A protein and the small-molecule ligand that binds it are described below.
Small molecule (SMILES): Nc1ncnc2c1ncn2[C@H]1C[C@H](O)[C@@H](COP(=O)(O)O)O1

Sequence of chain 1.GB:
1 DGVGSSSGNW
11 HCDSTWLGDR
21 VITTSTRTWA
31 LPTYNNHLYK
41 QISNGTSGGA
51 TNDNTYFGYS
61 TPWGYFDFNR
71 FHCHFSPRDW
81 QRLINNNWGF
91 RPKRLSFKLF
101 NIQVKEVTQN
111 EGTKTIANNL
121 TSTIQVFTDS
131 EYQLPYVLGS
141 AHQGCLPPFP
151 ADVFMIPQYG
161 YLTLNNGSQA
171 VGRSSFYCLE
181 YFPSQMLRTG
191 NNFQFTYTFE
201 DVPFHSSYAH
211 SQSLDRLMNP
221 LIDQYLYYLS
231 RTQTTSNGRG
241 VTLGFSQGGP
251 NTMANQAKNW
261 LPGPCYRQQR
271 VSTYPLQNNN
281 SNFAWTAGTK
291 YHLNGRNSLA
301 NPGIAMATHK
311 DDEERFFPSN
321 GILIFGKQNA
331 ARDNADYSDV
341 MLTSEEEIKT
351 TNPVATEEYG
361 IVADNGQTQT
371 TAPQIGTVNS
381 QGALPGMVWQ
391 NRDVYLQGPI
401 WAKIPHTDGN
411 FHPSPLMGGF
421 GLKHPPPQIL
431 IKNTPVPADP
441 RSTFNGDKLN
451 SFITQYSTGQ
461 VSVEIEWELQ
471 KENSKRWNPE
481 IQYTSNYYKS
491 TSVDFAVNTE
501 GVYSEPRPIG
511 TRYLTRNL

Binding-site contacts:
Ligand atom C2 contacts residue PRO413 of chain 1.GB at 3.5 Å (hydrophobic).
Ligand atom C8 contacts residue PRO203 of chain 1.GB at 4.2 Å (hydrophobic).
Ligand atom N6 contacts residue GLY419 of chain 1.GB at 3.5 Å (h-bond).
Ligand atom C2 contacts residue VAL202 of chain 1.GB at 4.2 Å (hydrophobic).
Ligand atom N9 contacts residue HIS412 of chain 1.GB at 4.3 Å.
Ligand atom C1' contacts residue HIS412 of chain 1.GB at 4.3 Å.
Ligand atom C6 contacts residue GLY421 of chain 1.GB at 3.6 Å.
Ligand atom C6 contacts residue VAL202 of chain 1.GB at 4.2 Å (hydrophobic).
Ligand atom N6 contacts residue PRO415 of chain 1.GB at 4.2 Å.
Ligand atom C5 contacts residue PRO203 of chain 1.GB at 3.9 Å (hydrophobic).
Ligand atom C2' contacts residue HIS412 of chain 1.GB at 3.1 Å.
Ligand atom C6 contacts residue PRO203 of chain 1.GB at 4.3 Å (hydrophobic).
Ligand atom C8 contacts residue SER414 of chain 1.GB at 4.3 Å.
Ligand atom N9 contacts residue PRO203 of chain 1.GB at 4.4 Å.
Ligand atom N7 contacts residue ASN391 of chain 1.GB at 3.9 Å.
Ligand atom N9 contacts residue PRO413 of chain 1.GB at 4.3 Å.
Ligand atom N6 contacts residue SER414 of chain 1.GB at 3.7 Å.
Ligand atom C2 contacts residue ILE404 of chain 1.GB at 4.4 Å (hydrophobic).
Ligand atom C5 contacts residue SER414 of chain 1.GB at 3.9 Å.
Ligand atom N6 contacts residue GLY421 of chain 1.GB at 3.3 Å (h-bond).
Ligand atom N7 contacts residue SER414 of chain 1.GB at 3.6 Å.
Ligand atom C2 contacts residue GLY421 of chain 1.GB at 3.4 Å.
Ligand atom N7 contacts residue PRO203 of chain 1.GB at 4.0 Å.
Ligand atom N1 contacts residue GLY421 of chain 1.GB at 3.1 Å (h-bond).
Ligand atom N1 contacts residue PRO413 of chain 1.GB at 3.5 Å (h-bond).
Ligand atom C5 contacts residue PRO413 of chain 1.GB at 4.0 Å (hydrophobic).
Ligand atom N6 contacts residue PHE420 of chain 1.GB at 3.7 Å.
Ligand atom C4 contacts residue PRO203 of chain 1.GB at 4.2 Å (hydrophobic).
Ligand atom C1' contacts residue PRO413 of chain 1.GB at 3.9 Å (hydrophobic).
Ligand atom O3' contacts residue PRO413 of chain 1.GB at 4.2 Å.
Ligand atom N1 contacts residue PHE420 of chain 1.GB at 4.2 Å.
Ligand atom N1 contacts residue VAL202 of chain 1.GB at 3.7 Å.
Ligand atom C6 contacts residue SER414 of chain 1.GB at 4.0 Å.
Ligand atom C2' contacts residue PRO413 of chain 1.GB at 3.8 Å (hydrophobic).
Ligand atom N3 contacts residue PRO413 of chain 1.GB at 3.8 Å.
Ligand atom N7 contacts residue HIS412 of chain 1.GB at 4.1 Å.
Ligand atom C4 contacts residue PRO413 of chain 1.GB at 4.0 Å (hydrophobic).
Ligand atom C3' contacts residue HIS412 of chain 1.GB at 4.0 Å.
Ligand atom C8 contacts residue HIS412 of chain 1.GB at 3.4 Å.
Ligand atom C6 contacts residue PRO413 of chain 1.GB at 3.8 Å (hydrophobic).